Sequence of chain 1.E:
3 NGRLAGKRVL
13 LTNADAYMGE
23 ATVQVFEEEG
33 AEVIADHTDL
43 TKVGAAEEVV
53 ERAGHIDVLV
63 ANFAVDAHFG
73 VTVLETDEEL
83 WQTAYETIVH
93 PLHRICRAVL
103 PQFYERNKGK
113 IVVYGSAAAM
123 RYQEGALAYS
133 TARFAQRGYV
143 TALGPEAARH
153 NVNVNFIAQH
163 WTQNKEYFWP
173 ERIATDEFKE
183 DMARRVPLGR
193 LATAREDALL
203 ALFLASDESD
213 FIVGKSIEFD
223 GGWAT

The protein below binds the small molecule below.
Small molecule (SMILES): N#CCC(O)CC#N

Binding-site contacts:
Ligand atom C4 contacts residue GLY117 of chain 1.E at 3.9 Å.
Ligand atom C2 contacts residue GLN161 of chain 1.E at 4.3 Å.
Ligand atom C3 contacts residue SER118 of chain 1.E at 4.2 Å.
Ligand atom C4 contacts residue GLN161 of chain 1.E at 3.6 Å.
Ligand atom C5 contacts residue TYR169 of chain 1.E at 3.7 Å (hydrophobic).
Ligand atom O1 contacts residue TYR131 of chain 1.E at 2.4 Å (h-bond).
Ligand atom C2 contacts residue HIS162 of chain 1.E at 3.8 Å.
Ligand atom N2 contacts residue TYR19 of chain 1.E at 4.2 Å.
Ligand atom C1 contacts residue GLN161 of chain 1.E at 3.5 Å.
Ligand atom C3 contacts residue HIS162 of chain 1.E at 3.5 Å.
Ligand atom N2 contacts residue ASN166 of chain 1.E at 3.3 Å (h-bond).
Ligand atom C4 contacts residue TYR169 of chain 1.E at 3.8 Å (hydrophobic).
Ligand atom O1 contacts residue ARG135 of chain 1.E at 4.5 Å.
Ligand atom C1 contacts residue TYR131 of chain 1.E at 3.6 Å (hydrophobic).
Ligand atom C3 contacts residue PHE170 of chain 1.E at 4.3 Å (hydrophobic).
Ligand atom O1 contacts residue SER118 of chain 1.E at 2.7 Å (h-bond).
Ligand atom C1 contacts residue TYR169 of chain 1.E at 4.5 Å (hydrophobic).
Ligand atom C1 contacts residue SER118 of chain 1.E at 3.0 Å.
Ligand atom C2 contacts residue PHE170 of chain 1.E at 3.7 Å (hydrophobic).
Ligand atom N1 contacts residue GLN125 of chain 1.E at 3.8 Å.
Ligand atom N2 contacts residue GLN161 of chain 1.E at 3.5 Å (h-bond).
Ligand atom N2 contacts residue THR164 of chain 1.E at 3.8 Å.
Ligand atom O1 contacts residue TYR169 of chain 1.E at 4.4 Å.
Ligand atom N2 contacts residue PHE170 of chain 1.E at 3.6 Å.
Ligand atom C4 contacts residue TYR131 of chain 1.E at 3.7 Å (hydrophobic).
Ligand atom C3 contacts residue PHE71 of chain 1.E at 4.0 Å (hydrophobic).
Ligand atom C2 contacts residue SER118 of chain 1.E at 4.2 Å.
Ligand atom C2 contacts residue TYR169 of chain 1.E at 4.2 Å (hydrophobic).
Ligand atom C4 contacts residue SER118 of chain 1.E at 4.0 Å.
Ligand atom C5 contacts residue PHE170 of chain 1.E at 4.2 Å (hydrophobic).
Ligand atom C5 contacts residue GLN161 of chain 1.E at 3.7 Å.
Ligand atom N2 contacts residue TYR169 of chain 1.E at 4.0 Å.
Ligand atom C5 contacts residue HIS162 of chain 1.E at 4.1 Å.
Ligand atom C4 contacts residue TYR19 of chain 1.E at 3.1 Å (hydrophobic).
Ligand atom N1 contacts residue HIS162 of chain 1.E at 3.5 Å.
Ligand atom N2 contacts residue TRP163 of chain 1.E at 4.3 Å.
Ligand atom N1 contacts residue PHE71 of chain 1.E at 3.6 Å.
Ligand atom N2 contacts residue HIS162 of chain 1.E at 4.0 Å.
Ligand atom C5 contacts residue ASN166 of chain 1.E at 4.0 Å.
Ligand atom C5 contacts residue TYR19 of chain 1.E at 3.6 Å (hydrophobic).